This protein binds this small molecule.
Small molecule (SMILES): CC(C)[C@H](N)C(=O)O

Sequence of chain 1.C:
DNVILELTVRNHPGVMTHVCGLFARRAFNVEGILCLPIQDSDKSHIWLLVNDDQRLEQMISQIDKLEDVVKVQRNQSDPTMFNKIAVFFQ

Binding-site contacts:
Ligand atom C contacts residue HIS20 of chain 1.C at 3.3 Å.
Ligand atom OXT contacts residue VAL23 of chain 1.C at 2.9 Å (h-bond).
Ligand atom CA contacts residue HIS20 of chain 1.C at 3.2 Å.
Ligand atom CG2 contacts residue MET24 of chain 1.C at 3.9 Å (hydrophobic).
Ligand atom C contacts residue MET24 of chain 1.C at 3.9 Å (hydrophobic).
Ligand atom C contacts residue PRO21 of chain 1.C at 4.1 Å (hydrophobic).
Ligand atom O contacts residue ASN37 of chain 1.D at 3.8 Å.
Ligand atom N contacts residue HIS20 of chain 1.C at 3.7 Å.
Ligand atom N contacts residue VAL38 of chain 1.D at 2.7 Å (h-bond).
Ligand atom CB contacts residue VAL38 of chain 1.D at 4.0 Å (hydrophobic).
Ligand atom CB contacts residue MET24 of chain 1.C at 3.9 Å (hydrophobic).
Ligand atom OXT contacts residue GLY22 of chain 1.C at 3.0 Å (h-bond).
Ligand atom CA contacts residue ASN19 of chain 1.C at 4.3 Å.
Ligand atom C contacts residue VAL23 of chain 1.C at 4.0 Å (hydrophobic).
Ligand atom O contacts residue GLY22 of chain 1.C at 4.2 Å.
Ligand atom OXT contacts residue MET24 of chain 1.C at 3.0 Å (h-bond).
Ligand atom OXT contacts residue PRO21 of chain 1.C at 3.7 Å.
Ligand atom CA contacts residue ASN37 of chain 1.D at 3.8 Å.
Ligand atom CG1 contacts residue CYS43 of chain 1.C at 3.7 Å (hydrophobic).
Ligand atom CG2 contacts residue VAL38 of chain 1.D at 3.3 Å (hydrophobic).
Ligand atom CB contacts residue CYS43 of chain 1.C at 4.3 Å (hydrophobic).
Ligand atom N contacts residue ASN37 of chain 1.D at 2.8 Å (h-bond).
Ligand atom CA contacts residue VAL23 of chain 1.C at 4.2 Å (hydrophobic).
Ligand atom CG1 contacts residue SER52 of chain 1.C at 4.1 Å.
Ligand atom CG1 contacts residue VAL17 of chain 1.C at 3.9 Å (hydrophobic).
Ligand atom O contacts residue VAL38 of chain 1.D at 3.1 Å (h-bond).
Ligand atom CA contacts residue VAL38 of chain 1.D at 3.7 Å (hydrophobic).
Ligand atom O contacts residue HIS20 of chain 1.C at 4.1 Å.
Ligand atom CG1 contacts residue ASN19 of chain 1.C at 3.8 Å.
Ligand atom C contacts residue GLY22 of chain 1.C at 3.9 Å.
Ligand atom CG2 contacts residue CYS43 of chain 1.C at 3.8 Å (hydrophobic).
Ligand atom OXT contacts residue HIS20 of chain 1.C at 3.2 Å (h-bond).
Ligand atom O contacts residue PRO21 of chain 1.C at 4.2 Å.
Ligand atom C contacts residue ASN37 of chain 1.D at 3.9 Å.
Ligand atom C contacts residue VAL38 of chain 1.D at 4.2 Å (hydrophobic).
Ligand atom N contacts residue ASN19 of chain 1.C at 3.2 Å (h-bond).
Ligand atom CG1 contacts residue ARG18 of chain 1.C at 4.4 Å.
Ligand atom CG2 contacts residue ILE41 of chain 1.D at 4.0 Å (hydrophobic).
Ligand atom CG1 contacts residue ILE54 of chain 1.C at 4.4 Å (hydrophobic).
Ligand atom CA contacts residue MET24 of chain 1.C at 4.3 Å (hydrophobic).

Sequence of chain 1.D:
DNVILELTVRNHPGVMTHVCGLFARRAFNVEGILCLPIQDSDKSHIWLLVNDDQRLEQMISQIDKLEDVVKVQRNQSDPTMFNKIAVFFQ